This protein binds this small molecule.
Small molecule (SMILES): CC(=O)N[C@H]1[C@H](O[C@H]2[C@H](O)[C@@H](NC(C)=O)CO[C@@H]2CO)O[C@H](CO)[C@@H](O)[C@@H]1O

Binding-site contacts:
Ligand atom C8 contacts residue SER362 of chain 1.D at 3.3 Å.
Ligand atom N2 contacts residue SER362 of chain 1.D at 4.2 Å.
Ligand atom C7 contacts residue ASN366 of chain 1.D at 3.5 Å.
Ligand atom C5 contacts residue ASN366 of chain 1.D at 3.7 Å.
Ligand atom C2 contacts residue ASN366 of chain 1.D at 2.4 Å.
Ligand atom C4 contacts residue ASN366 of chain 1.D at 4.2 Å.
Ligand atom C6 contacts residue THR368 of chain 1.D at 3.1 Å.
Ligand atom C3 contacts residue ASN366 of chain 1.D at 3.7 Å.
Ligand atom C7 contacts residue SER362 of chain 1.D at 4.0 Å.
Ligand atom O5 contacts residue THR368 of chain 1.D at 3.7 Å.
Ligand atom O6 contacts residue THR368 of chain 1.D at 2.8 Å (h-bond).
Ligand atom O7 contacts residue ASN366 of chain 1.D at 3.8 Å.
Ligand atom O5 contacts residue ASN366 of chain 1.D at 2.4 Å (h-bond).
Ligand atom O7 contacts residue GLY363 of chain 1.D at 4.2 Å.
Ligand atom C6 contacts residue ASN366 of chain 1.D at 4.2 Å.
Ligand atom O6 contacts residue ASN366 of chain 1.D at 3.7 Å.
Ligand atom N2 contacts residue ASN366 of chain 1.D at 2.8 Å (h-bond).
Ligand atom C8 contacts residue GLY363 of chain 1.D at 3.8 Å.
Ligand atom C5 contacts residue THR368 of chain 1.D at 4.2 Å.
Ligand atom C7 contacts residue GLY363 of chain 1.D at 4.2 Å.
Ligand atom C1 contacts residue ASN366 of chain 1.D at 1.5 Å.

Sequence of chain 1.D:
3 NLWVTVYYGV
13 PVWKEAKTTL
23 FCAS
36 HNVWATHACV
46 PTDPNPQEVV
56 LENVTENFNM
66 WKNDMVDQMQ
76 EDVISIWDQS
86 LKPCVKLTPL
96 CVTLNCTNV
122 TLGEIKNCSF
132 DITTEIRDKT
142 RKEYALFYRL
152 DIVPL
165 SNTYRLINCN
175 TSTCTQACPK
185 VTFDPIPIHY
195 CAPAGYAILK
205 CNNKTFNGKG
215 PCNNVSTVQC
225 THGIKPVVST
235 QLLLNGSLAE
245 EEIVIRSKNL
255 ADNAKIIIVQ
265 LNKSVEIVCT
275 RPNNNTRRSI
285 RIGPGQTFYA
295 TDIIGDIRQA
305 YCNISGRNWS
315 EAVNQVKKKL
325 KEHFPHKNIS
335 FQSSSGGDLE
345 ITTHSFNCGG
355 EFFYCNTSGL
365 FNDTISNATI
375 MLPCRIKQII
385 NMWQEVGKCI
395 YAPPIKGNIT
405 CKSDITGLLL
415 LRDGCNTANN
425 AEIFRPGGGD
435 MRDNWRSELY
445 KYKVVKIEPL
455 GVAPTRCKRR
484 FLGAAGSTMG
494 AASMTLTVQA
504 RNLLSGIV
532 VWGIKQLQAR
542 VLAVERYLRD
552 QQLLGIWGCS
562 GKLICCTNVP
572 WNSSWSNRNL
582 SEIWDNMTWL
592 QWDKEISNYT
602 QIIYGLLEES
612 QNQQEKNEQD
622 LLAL